Sequence of chain 10.A:
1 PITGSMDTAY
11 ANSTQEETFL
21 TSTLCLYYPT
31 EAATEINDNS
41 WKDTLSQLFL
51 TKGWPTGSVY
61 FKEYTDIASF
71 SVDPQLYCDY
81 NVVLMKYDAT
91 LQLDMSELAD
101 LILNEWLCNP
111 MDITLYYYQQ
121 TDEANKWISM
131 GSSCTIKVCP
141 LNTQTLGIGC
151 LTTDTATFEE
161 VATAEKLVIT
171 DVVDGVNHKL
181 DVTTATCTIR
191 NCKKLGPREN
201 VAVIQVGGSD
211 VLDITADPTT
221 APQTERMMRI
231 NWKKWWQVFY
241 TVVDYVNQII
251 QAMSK

Binding-site contacts:
Ligand atom O5 contacts residue ASN12 of chain 10.A at 2.5 Å (h-bond).
Ligand atom O7 contacts residue ASN12 of chain 10.A at 4.2 Å.
Ligand atom C1 contacts residue ASN12 of chain 10.A at 2.1 Å.
Ligand atom C7 contacts residue ASN12 of chain 10.A at 4.3 Å.
Ligand atom C5 contacts residue ASN12 of chain 10.A at 3.9 Å.
Ligand atom C2 contacts residue ASN12 of chain 10.A at 3.5 Å.
Ligand atom N2 contacts residue ASN12 of chain 10.A at 4.0 Å.

This small molecule binds to this protein.
Small molecule (SMILES): CC(=O)N[C@H]1[C@H](O[C@H]2[C@H](O)[C@@H](NC(C)=O)CO[C@@H]2CO)O[C@H](CO)[C@@H](O)[C@@H]1O